Sequence of chain 1.H:
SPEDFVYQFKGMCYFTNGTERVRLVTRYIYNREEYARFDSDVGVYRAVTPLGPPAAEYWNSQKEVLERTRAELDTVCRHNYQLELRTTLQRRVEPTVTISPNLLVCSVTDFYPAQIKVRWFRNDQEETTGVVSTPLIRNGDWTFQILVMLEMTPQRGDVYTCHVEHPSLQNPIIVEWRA

This protein binds this small molecule.
Small molecule (SMILES): CC(C)C[C@H](NC(=O)[C@H](CCC(=O)O)NC(=O)[C@H](CCC(=O)O)NC(=O)[C@@H](N)C(C)C)C(=O)N[C@@H](Cc1ccc(O)cc1)C(=O)N[C@@H](CC(C)C)C(=O)N[C@H](C(=O)N[C@@H](C)C(=O)NCC(=O)N[C@@H](CCC(=O)O)C(=O)N[C@@H](CCC(=O)O)C(=O)NCC(=O)N[C@@H](CS)C(=O)NCC=O)C(C)C

Sequence of chain 1.G:
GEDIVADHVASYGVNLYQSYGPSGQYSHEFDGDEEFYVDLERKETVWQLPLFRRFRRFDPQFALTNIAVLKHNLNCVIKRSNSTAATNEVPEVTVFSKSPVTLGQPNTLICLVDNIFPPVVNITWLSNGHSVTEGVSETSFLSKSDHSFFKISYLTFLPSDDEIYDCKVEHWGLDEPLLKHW

Binding-site contacts:
Ligand atom O contacts residue HIS79 of chain 1.H at 2.7 Å (h-bond).
Ligand atom OE2 contacts residue LEU83 of chain 1.H at 3.2 Å.
Ligand atom O contacts residue ASN80 of chain 1.H at 2.9 Å (h-bond).
Ligand atom OE1 contacts residue TYR35 of chain 1.H at 2.6 Å (h-bond).
Ligand atom CB contacts residue TYR26 of chain 1.G at 3.3 Å (hydrophobic).
Ligand atom OE1 contacts residue ARG56 of chain 1.G at 2.7 Å (salt-bridge).
Ligand atom CE1 contacts residue PHE62 of chain 1.G at 3.5 Å (hydrophobic).
Ligand atom N contacts residue TYR28 of chain 1.H at 3.0 Å (h-bond).
Ligand atom N contacts residue TYR12 of chain 1.G at 3.1 Å (h-bond).
Ligand atom O contacts residue HIS72 of chain 1.G at 3.2 Å.
Ligand atom O contacts residue VAL69 of chain 1.G at 3.3 Å.
Ligand atom O contacts residue ASN66 of chain 1.G at 3.0 Å (h-bond).
Ligand atom N contacts residue GLU72 of chain 1.H at 3.0 Å (salt-bridge).
Ligand atom O contacts residue ASN73 of chain 1.G at 2.8 Å (h-bond).
Ligand atom O contacts residue VAL76 of chain 1.H at 3.4 Å.
Ligand atom OE2 contacts residue HIS72 of chain 1.G at 2.8 Å (h-bond).
Ligand atom OE2 contacts residue ARG56 of chain 1.G at 2.7 Å (salt-bridge).
Ligand atom O contacts residue TYR58 of chain 1.H at 3.5 Å.
Ligand atom CD contacts residue ARG80 of chain 1.G at 3.1 Å.
Ligand atom CG1 contacts residue HIS79 of chain 1.H at 3.5 Å.
Ligand atom OE2 contacts residue ARG80 of chain 1.G at 2.5 Å (salt-bridge).
Ligand atom O contacts residue VAL69 of chain 1.G at 3.4 Å.
Ligand atom CG contacts residue HIS72 of chain 1.G at 3.4 Å.
Ligand atom O contacts residue HIS28 of chain 1.G at 3.5 Å.
Ligand atom N contacts residue ASN73 of chain 1.G at 2.7 Å (h-bond).
Ligand atom CD2 contacts residue GLU72 of chain 1.H at 3.5 Å.
Ligand atom CB contacts residue CYS76 of chain 1.G at 3.1 Å (hydrophobic).
Ligand atom CD contacts residue LEU83 of chain 1.H at 3.4 Å (hydrophobic).
Ligand atom N contacts residue ASN66 of chain 1.G at 2.8 Å (h-bond).
Ligand atom CG contacts residue ARG57 of chain 1.G at 3.2 Å.
Ligand atom N contacts residue ARG57 of chain 1.G at 3.0 Å (salt-bridge).
Ligand atom O contacts residue HIS72 of chain 1.G at 2.6 Å (h-bond).
Ligand atom N contacts residue ASN80 of chain 1.H at 3.0 Å (h-bond).
Ligand atom O contacts residue TRP59 of chain 1.H at 2.9 Å (h-bond).
Ligand atom OE1 contacts residue ARG80 of chain 1.G at 3.1 Å (salt-bridge).
Ligand atom SG contacts residue CYS76 of chain 1.G at 2.2 Å (h-bond).
Ligand atom CA contacts residue ASN73 of chain 1.G at 3.4 Å.
Ligand atom CD1 contacts residue THR75 of chain 1.H at 3.2 Å.
Ligand atom CD contacts residue ARG56 of chain 1.G at 3.2 Å.
Ligand atom CD1 contacts residue GLY11 of chain 1.H at 3.2 Å.